Sequence of chain 1.A:
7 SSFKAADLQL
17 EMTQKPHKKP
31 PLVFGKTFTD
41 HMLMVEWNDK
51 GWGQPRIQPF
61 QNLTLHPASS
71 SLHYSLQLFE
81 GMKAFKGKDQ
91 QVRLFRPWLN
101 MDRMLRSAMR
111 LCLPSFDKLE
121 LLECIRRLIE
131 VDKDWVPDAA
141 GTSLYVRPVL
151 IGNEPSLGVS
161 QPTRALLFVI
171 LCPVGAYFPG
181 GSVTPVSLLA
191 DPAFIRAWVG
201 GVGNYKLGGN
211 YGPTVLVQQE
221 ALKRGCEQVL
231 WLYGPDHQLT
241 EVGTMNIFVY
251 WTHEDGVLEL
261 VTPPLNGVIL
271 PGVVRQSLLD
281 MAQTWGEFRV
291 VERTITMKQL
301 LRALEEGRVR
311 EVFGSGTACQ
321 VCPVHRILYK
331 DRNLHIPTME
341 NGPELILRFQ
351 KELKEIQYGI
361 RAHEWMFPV

Sequence of chain 1.B:
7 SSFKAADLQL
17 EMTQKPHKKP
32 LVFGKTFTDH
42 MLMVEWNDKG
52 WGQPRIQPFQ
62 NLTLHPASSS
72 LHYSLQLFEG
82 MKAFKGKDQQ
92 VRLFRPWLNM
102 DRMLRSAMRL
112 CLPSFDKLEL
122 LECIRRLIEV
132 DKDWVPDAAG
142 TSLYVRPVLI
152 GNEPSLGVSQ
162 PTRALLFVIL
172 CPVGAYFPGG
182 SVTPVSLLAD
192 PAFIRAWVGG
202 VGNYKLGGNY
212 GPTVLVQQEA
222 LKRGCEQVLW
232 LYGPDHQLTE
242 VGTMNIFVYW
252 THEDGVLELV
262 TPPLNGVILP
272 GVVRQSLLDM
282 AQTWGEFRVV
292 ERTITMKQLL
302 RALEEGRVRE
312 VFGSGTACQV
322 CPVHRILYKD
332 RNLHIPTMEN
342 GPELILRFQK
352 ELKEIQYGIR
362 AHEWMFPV

The small molecule below binds the protein below.
Small molecule (SMILES): CNC(=O)c1ccc2c(c1)nc(-c1ccccn1)n2[C@@H]1CCC[C@H](NC(=O)c2ccc(Br)s2)C1

Binding-site contacts:
Ligand atom N1 contacts residue THR244 of chain 1.A at 3.6 Å.
Ligand atom O01 contacts residue LYS83 of chain 1.A at 2.8 Å (salt-bridge).
Ligand atom N04 contacts residue PHE34 of chain 1.A at 3.5 Å.
Ligand atom S contacts residue MET245 of chain 1.A at 2.8 Å.
Ligand atom S contacts residue VAL242 of chain 1.A at 3.3 Å (h-bond).
Ligand atom C13 contacts residue GLN228 of chain 1.A at 3.2 Å.
Ligand atom C16 contacts residue MET245 of chain 1.A at 3.4 Å (hydrophobic).
Ligand atom C05 contacts residue ALA318 of chain 1.A at 3.6 Å (hydrophobic).
Ligand atom C03 contacts residue ALA318 of chain 1.A at 3.5 Å (hydrophobic).
Ligand atom C19 contacts residue ALA318 of chain 1.A at 3.4 Å (hydrophobic).
Ligand atom C24 contacts residue PLP1 of chain 1.C at 3.6 Å.
Ligand atom C04 contacts residue PHE34 of chain 1.A at 3.7 Å (hydrophobic).
Ligand atom C02 contacts residue ALA318 of chain 1.A at 3.6 Å (hydrophobic).
Ligand atom C16 contacts residue CYS322 of chain 1.A at 3.7 Å (hydrophobic).
Ligand atom C15 contacts residue TYR177 of chain 1.A at 3.3 Å (hydrophobic).
Ligand atom C20 contacts residue ALA318 of chain 1.A at 3.4 Å (hydrophobic).
Ligand atom C1 contacts residue LYS206 of chain 1.A at 3.7 Å.
Ligand atom C06 contacts residue ALA318 of chain 1.A at 3.5 Å (hydrophobic).
Ligand atom N03 contacts residue GLN228 of chain 1.A at 3.6 Å (h-bond).
Ligand atom C15 contacts residue GLN228 of chain 1.A at 3.6 Å.
Ligand atom C06 contacts residue PHE34 of chain 1.A at 3.7 Å (hydrophobic).
Ligand atom O1 contacts residue GLY243 of chain 1.A at 3.2 Å.
Ligand atom C1 contacts residue PLP1 of chain 1.C at 3.7 Å.
Ligand atom C14 contacts residue MET245 of chain 1.A at 3.7 Å (hydrophobic).
Ligand atom C24 contacts residue PHE79 of chain 1.A at 3.7 Å (hydrophobic).
Ligand atom C19 contacts residue PHE34 of chain 1.A at 3.4 Å (hydrophobic).
Ligand atom O01 contacts residue ALA318 of chain 1.A at 3.4 Å (h-bond).
Ligand atom BR contacts residue MET245 of chain 1.A at 3.0 Å.
Ligand atom C01 contacts residue GLY175 of chain 1.A at 3.0 Å.
Ligand atom C03 contacts residue PHE34 of chain 1.A at 3.4 Å (hydrophobic).
Ligand atom O1 contacts residue THR244 of chain 1.A at 2.7 Å (h-bond).
Ligand atom C11 contacts residue THR244 of chain 1.A at 3.6 Å.
Ligand atom C12 contacts residue THR244 of chain 1.A at 3.4 Å.
Ligand atom C07 contacts residue THR244 of chain 1.A at 3.7 Å.
Ligand atom O1 contacts residue GLN228 of chain 1.A at 3.5 Å (h-bond).
Ligand atom C17 contacts residue MET245 of chain 1.A at 2.6 Å (hydrophobic).
Ligand atom BR contacts residue VAL186 of chain 1.A at 3.5 Å.
Ligand atom C14 contacts residue GLN228 of chain 1.A at 3.4 Å.
Ligand atom C04 contacts residue ALA318 of chain 1.A at 3.6 Å (hydrophobic).
Ligand atom C20 contacts residue PHE34 of chain 1.A at 3.3 Å (hydrophobic).